The small molecule below binds the protein below.
Small molecule (SMILES): O=C(Nc1ccc(Cl)cn1)[C@H]1CN(CC(F)F)C[C@@H]1C(=O)Nc1ccc(-n2ccccc2=O)cc1F

Binding-site contacts:
Ligand atom C15 contacts residue ALA180 of chain 1.A at 3.3 Å (hydrophobic).
Ligand atom N13 contacts residue TRP205 of chain 1.A at 3.2 Å.
Ligand atom C1 contacts residue GLY208 of chain 1.A at 3.5 Å.
Ligand atom C1 contacts residue GLY206 of chain 1.A at 3.5 Å.
Ligand atom F36 contacts residue ARG132 of chain 1.A at 2.9 Å.
Ligand atom O9 contacts residue GLY206 of chain 1.A at 3.4 Å (h-bond).
Ligand atom C5 contacts residue GLY208 of chain 1.A at 3.6 Å.
Ligand atom F35 contacts residue ARG132 of chain 1.A at 3.5 Å.
Ligand atom F35 contacts residue CYS181 of chain 1.A at 3.4 Å.
Ligand atom C16 contacts residue TRP205 of chain 1.A at 3.2 Å (hydrophobic).
Ligand atom C34 contacts residue GLU135 of chain 1.A at 3.2 Å.
Ligand atom F35 contacts residue CYS209 of chain 1.A at 3.5 Å.
Ligand atom C7 contacts residue GLY206 of chain 1.A at 3.3 Å.
Ligand atom CL1 contacts residue TYR218 of chain 1.A at 3.5 Å.
Ligand atom C14 contacts residue TRP205 of chain 1.A at 3.4 Å (hydrophobic).
Ligand atom F35 contacts residue GLU135 of chain 1.A at 3.0 Å.
Ligand atom C29 contacts residue PHE162 of chain 1.A at 3.4 Å (hydrophobic).
Ligand atom F36 contacts residue GLN182 of chain 1.A at 2.8 Å.
Ligand atom C5 contacts residue CYS209 of chain 1.A at 3.5 Å (hydrophobic).
Ligand atom C19 contacts residue GLY206 of chain 1.A at 3.5 Å.
Ligand atom C26 contacts residue TRP205 of chain 1.A at 3.5 Å (hydrophobic).
Ligand atom N11 contacts residue GLY208 of chain 1.A at 2.8 Å (h-bond).
Ligand atom C23 contacts residue TRP205 of chain 1.A at 3.6 Å (hydrophobic).
Ligand atom C24 contacts residue TRP205 of chain 1.A at 3.5 Å (hydrophobic).
Ligand atom C17 contacts residue GLY208 of chain 1.A at 3.5 Å.
Ligand atom C15 contacts residue ASP179 of chain 1.A at 3.4 Å.
Ligand atom N13 contacts residue GLY206 of chain 1.A at 3.4 Å (h-bond).
Ligand atom C28 contacts residue GLU83 of chain 1.A at 3.5 Å.
Ligand atom N11 contacts residue GLY206 of chain 1.A at 3.5 Å (h-bond).
Ligand atom CL1 contacts residue GLY216 of chain 1.A at 3.6 Å.
Ligand atom F32 contacts residue TYR85 of chain 1.A at 3.4 Å.
Ligand atom N8 contacts residue GLY206 of chain 1.A at 3.3 Å (h-bond).
Ligand atom C22 contacts residue TRP205 of chain 1.A at 3.6 Å (hydrophobic).
Ligand atom C27 contacts residue THR84 of chain 1.A at 3.4 Å.
Ligand atom C29 contacts residue THR84 of chain 1.A at 3.4 Å.
Ligand atom C12 contacts residue GLY206 of chain 1.A at 3.4 Å.
Ligand atom C20 contacts residue GLY206 of chain 1.A at 3.1 Å.
Ligand atom O10 contacts residue GLN182 of chain 1.A at 3.5 Å (h-bond).
Ligand atom CL1 contacts residue ILE217 of chain 1.A at 3.6 Å.
Ligand atom C17 contacts residue ALA180 of chain 1.A at 3.3 Å (hydrophobic).

Sequence of chain 1.A:
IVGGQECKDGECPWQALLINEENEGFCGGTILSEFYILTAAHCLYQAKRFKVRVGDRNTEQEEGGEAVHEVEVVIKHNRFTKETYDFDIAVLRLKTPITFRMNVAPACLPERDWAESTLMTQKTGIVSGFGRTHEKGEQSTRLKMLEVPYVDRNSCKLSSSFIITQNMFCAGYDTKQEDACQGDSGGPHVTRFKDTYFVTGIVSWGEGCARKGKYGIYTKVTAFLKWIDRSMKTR